This protein binds this small molecule.
Small molecule (SMILES): Nc1ncnc2c1ncn2[C@@H]1C[C@@H](O)[C@@H](COP(=O)(O)O)O1

Sequence of chain 60.A:
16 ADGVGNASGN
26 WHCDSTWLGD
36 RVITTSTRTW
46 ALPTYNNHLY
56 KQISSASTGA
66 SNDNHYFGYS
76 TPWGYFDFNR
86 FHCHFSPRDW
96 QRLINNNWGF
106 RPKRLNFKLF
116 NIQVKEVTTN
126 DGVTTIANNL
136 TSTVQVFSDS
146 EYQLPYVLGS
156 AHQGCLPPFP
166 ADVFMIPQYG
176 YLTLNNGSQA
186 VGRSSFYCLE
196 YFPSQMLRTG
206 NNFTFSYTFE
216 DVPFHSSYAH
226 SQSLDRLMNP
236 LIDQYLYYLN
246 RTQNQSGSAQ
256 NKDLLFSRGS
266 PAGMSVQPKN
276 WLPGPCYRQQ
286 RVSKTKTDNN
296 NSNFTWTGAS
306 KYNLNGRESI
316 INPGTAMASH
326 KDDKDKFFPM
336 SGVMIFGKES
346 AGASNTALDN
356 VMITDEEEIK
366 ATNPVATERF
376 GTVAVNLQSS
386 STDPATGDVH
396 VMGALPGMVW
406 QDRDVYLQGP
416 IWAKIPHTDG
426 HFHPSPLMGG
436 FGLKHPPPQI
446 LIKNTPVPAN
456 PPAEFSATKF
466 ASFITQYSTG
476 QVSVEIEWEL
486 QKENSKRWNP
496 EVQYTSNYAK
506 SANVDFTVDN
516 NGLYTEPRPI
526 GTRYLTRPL

Binding-site contacts:
Ligand atom C4 contacts residue PRO218 of chain 60.A at 4.1 Å (hydrophobic).
Ligand atom N9 contacts residue GLY437 of chain 60.A at 3.3 Å (h-bond).
Ligand atom O2P contacts residue HIS426 of chain 60.A at 3.6 Å.
Ligand atom C3' contacts residue GLY437 of chain 60.A at 3.9 Å.
Ligand atom C8 contacts residue PRO218 of chain 60.A at 4.2 Å (hydrophobic).
Ligand atom N1 contacts residue HIS428 of chain 60.A at 3.3 Å.
Ligand atom O3' contacts residue LYS439 of chain 60.A at 3.5 Å.
Ligand atom O1P contacts residue LYS439 of chain 60.A at 2.6 Å.
Ligand atom N7 contacts residue PRO429 of chain 60.A at 4.3 Å.
Ligand atom C1' contacts residue GLY437 of chain 60.A at 3.3 Å.
Ligand atom C2' contacts residue GLY437 of chain 60.A at 2.8 Å.
Ligand atom C5 contacts residue PRO218 of chain 60.A at 4.0 Å (hydrophobic).
Ligand atom P contacts residue LYS439 of chain 60.A at 3.3 Å.
Ligand atom N6 contacts residue SER430 of chain 60.A at 3.7 Å.
Ligand atom O1P contacts residue HIS426 of chain 60.A at 2.7 Å (h-bond).
Ligand atom N9 contacts residue VAL217 of chain 60.A at 4.4 Å.
Ligand atom O3' contacts residue GLY437 of chain 60.A at 3.9 Å.
Ligand atom N9 contacts residue PRO218 of chain 60.A at 4.2 Å.
Ligand atom C3' contacts residue GLU215 of chain 60.A at 3.3 Å.
Ligand atom O3P contacts residue LYS439 of chain 60.A at 2.9 Å.
Ligand atom N3 contacts residue PRO429 of chain 60.A at 4.4 Å.
Ligand atom O3' contacts residue ILE420 of chain 60.A at 4.2 Å.
Ligand atom C8 contacts residue GLY437 of chain 60.A at 2.8 Å.
Ligand atom C6 contacts residue HIS428 of chain 60.A at 4.2 Å.
Ligand atom N6 contacts residue HIS428 of chain 60.A at 4.0 Å.
Ligand atom N7 contacts residue GLY437 of chain 60.A at 3.5 Å (h-bond).
Ligand atom N7 contacts residue VAL217 of chain 60.A at 3.7 Å.
Ligand atom C2' contacts residue GLU215 of chain 60.A at 3.6 Å.
Ligand atom O3' contacts residue GLU215 of chain 60.A at 3.5 Å (salt-bridge).
Ligand atom N7 contacts residue PRO218 of chain 60.A at 4.0 Å.
Ligand atom O5' contacts residue LYS439 of chain 60.A at 3.8 Å.
Ligand atom C8 contacts residue VAL217 of chain 60.A at 3.5 Å (hydrophobic).
Ligand atom C8 contacts residue PRO429 of chain 60.A at 4.3 Å (hydrophobic).
Ligand atom N6 contacts residue ASP407 of chain 60.A at 3.6 Å (salt-bridge).
Ligand atom C6 contacts residue SER430 of chain 60.A at 4.2 Å.
Ligand atom C6 contacts residue PRO218 of chain 60.A at 4.2 Å (hydrophobic).
Ligand atom C2' contacts residue ASP216 of chain 60.A at 4.3 Å.
Ligand atom N9 contacts residue PRO429 of chain 60.A at 4.3 Å.
Ligand atom P contacts residue HIS426 of chain 60.A at 3.9 Å.
Ligand atom C2 contacts residue HIS428 of chain 60.A at 3.8 Å.